The small molecule below binds the protein below.
Small molecule (SMILES): CN(Cc1cnc2nc(N)nc(N)c2n1)c1ccc(C(=O)N[C@@H](CCC(=O)O)C(=O)O)cc1

Binding-site contacts:
Ligand atom C2 contacts residue ALA6 of chain 1.A at 3.7 Å (hydrophobic).
Ligand atom NA2 contacts residue THR113 of chain 1.A at 3.5 Å (h-bond).
Ligand atom N3 contacts residue PHE31 of chain 1.A at 3.7 Å.
Ligand atom N1 contacts residue ALA7 of chain 1.A at 3.8 Å.
Ligand atom O2 contacts residue LYS32 of chain 1.A at 3.5 Å.
Ligand atom NA4 contacts residue ALA6 of chain 1.A at 3.8 Å.
Ligand atom NA4 contacts residue TYR100 of chain 1.A at 3.3 Å (h-bond).
Ligand atom NA4 contacts residue PHE31 of chain 1.A at 3.9 Å.
Ligand atom C4 contacts residue PHE31 of chain 1.A at 3.6 Å (hydrophobic).
Ligand atom C16 contacts residue PHE31 of chain 1.A at 3.6 Å (hydrophobic).
Ligand atom C4 contacts residue ILE5 of chain 1.A at 3.6 Å (hydrophobic).
Ligand atom N8 contacts residue EOH1 of chain 1.E at 3.6 Å.
Ligand atom O2 contacts residue ARG57 of chain 1.A at 2.7 Å (salt-bridge).
Ligand atom NA4 contacts residue ILE94 of chain 1.A at 2.9 Å (h-bond).
Ligand atom N10 contacts residue ILE50 of chain 1.A at 3.6 Å.
Ligand atom O1 contacts residue ARG57 of chain 1.A at 2.8 Å (salt-bridge).
Ligand atom N3 contacts residue ALA7 of chain 1.A at 3.7 Å.
Ligand atom C13 contacts residue ILE50 of chain 1.A at 3.8 Å (hydrophobic).
Ligand atom C contacts residue ARG52 of chain 1.A at 3.9 Å.
Ligand atom CM contacts residue SER49 of chain 1.A at 3.7 Å.
Ligand atom N1 contacts residue EOH1 of chain 1.E at 3.7 Å.
Ligand atom OE2 contacts residue ARG52 of chain 1.A at 3.9 Å.
Ligand atom CA contacts residue ARG52 of chain 1.A at 3.8 Å.
Ligand atom C14 contacts residue ILE50 of chain 1.A at 3.6 Å (hydrophobic).
Ligand atom C2 contacts residue ALA7 of chain 1.A at 3.8 Å (hydrophobic).
Ligand atom N1 contacts residue PHE31 of chain 1.A at 3.7 Å.
Ligand atom N3 contacts residue ALA6 of chain 1.A at 3.3 Å.
Ligand atom C8A contacts residue PHE31 of chain 1.A at 3.6 Å (hydrophobic).
Ligand atom C2 contacts residue PHE31 of chain 1.A at 3.7 Å (hydrophobic).
Ligand atom N3 contacts residue ILE5 of chain 1.A at 3.5 Å.
Ligand atom C4A contacts residue PHE31 of chain 1.A at 3.6 Å (hydrophobic).
Ligand atom C4 contacts residue ALA6 of chain 1.A at 3.9 Å (hydrophobic).
Ligand atom NA4 contacts residue ILE5 of chain 1.A at 2.8 Å (h-bond).
Ligand atom NA2 contacts residue ALA6 of chain 1.A at 3.4 Å (h-bond).
Ligand atom O1 contacts residue LYS32 of chain 1.A at 3.6 Å.
Ligand atom CT contacts residue ARG57 of chain 1.A at 3.3 Å.
Ligand atom O1 contacts residue PHE31 of chain 1.A at 3.6 Å.
Ligand atom N5 contacts residue PHE31 of chain 1.A at 3.9 Å.
Ligand atom O contacts residue ARG52 of chain 1.A at 2.9 Å (salt-bridge).
Ligand atom NA2 contacts residue ILE5 of chain 1.A at 3.7 Å.

Sequence of chain 1.A:
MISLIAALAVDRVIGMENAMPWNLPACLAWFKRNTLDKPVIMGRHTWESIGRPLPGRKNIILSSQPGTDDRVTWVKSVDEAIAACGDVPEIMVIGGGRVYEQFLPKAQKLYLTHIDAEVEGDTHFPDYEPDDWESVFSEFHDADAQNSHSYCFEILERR